Binding-site contacts:
Ligand atom F37 contacts residue THR200 of chain 1.A at 3.1 Å.
Ligand atom C33 contacts residue VAL199 of chain 1.A at 3.7 Å (hydrophobic).
Ligand atom F16 contacts residue ILE112 of chain 1.A at 3.4 Å.
Ligand atom C36 contacts residue PHE370 of chain 1.A at 3.8 Å (hydrophobic).
Ligand atom C27 contacts residue ILE181 of chain 1.A at 3.8 Å (hydrophobic).
Ligand atom O28 contacts residue TRP183 of chain 1.A at 2.7 Å (h-bond).
Ligand atom O28 contacts residue ILE181 of chain 1.A at 3.4 Å.
Ligand atom C07 contacts residue PHE370 of chain 1.A at 3.5 Å (hydrophobic).
Ligand atom C01 contacts residue ASN108 of chain 1.A at 3.3 Å.
Ligand atom C03 contacts residue PRO111 of chain 1.A at 3.9 Å (hydrophobic).
Ligand atom C32 contacts residue HIS196 of chain 1.A at 3.9 Å.
Ligand atom C08 contacts residue PRO111 of chain 1.A at 3.7 Å (hydrophobic).
Ligand atom C35 contacts residue HIS196 of chain 1.A at 3.6 Å.
Ligand atom C19 contacts residue PHE374 of chain 1.A at 3.7 Å (hydrophobic).
Ligand atom F37 contacts residue HIS371 of chain 1.A at 3.7 Å.
Ligand atom C06 contacts residue TRP367 of chain 1.A at 3.7 Å (hydrophobic).
Ligand atom F10 contacts residue PRO111 of chain 1.A at 3.7 Å.
Ligand atom F15 contacts residue VAL115 of chain 1.A at 3.4 Å.
Ligand atom C05 contacts residue PHE370 of chain 1.A at 3.8 Å (hydrophobic).
Ligand atom C08 contacts residue PHE370 of chain 1.A at 3.8 Å (hydrophobic).
Ligand atom F15 contacts residue TRP367 of chain 1.A at 3.2 Å.
Ligand atom C36 contacts residue PHE374 of chain 1.A at 3.6 Å (hydrophobic).
Ligand atom F14 contacts residue PHE370 of chain 1.A at 3.7 Å.
Ligand atom N29 contacts residue TYR195 of chain 1.A at 3.7 Å.
Ligand atom C36 contacts residue HIS196 of chain 1.A at 3.6 Å.
Ligand atom C06 contacts residue PRO111 of chain 1.A at 3.7 Å (hydrophobic).
Ligand atom F12 contacts residue TRP367 of chain 1.A at 3.3 Å.
Ligand atom O23 contacts residue PHE374 of chain 1.A at 3.8 Å.
Ligand atom O28 contacts residue GLU192 of chain 1.A at 3.2 Å.
Ligand atom C07 contacts residue PRO111 of chain 1.A at 3.6 Å (hydrophobic).
Ligand atom F16 contacts residue PRO111 of chain 1.A at 3.5 Å.
Ligand atom C27 contacts residue TRP183 of chain 1.A at 3.9 Å (hydrophobic).
Ligand atom C35 contacts residue PHE370 of chain 1.A at 3.8 Å (hydrophobic).
Ligand atom C06 contacts residue PHE370 of chain 1.A at 3.6 Å (hydrophobic).
Ligand atom C24 contacts residue HIS196 of chain 1.A at 3.5 Å.
Ligand atom N29 contacts residue ILE181 of chain 1.A at 3.8 Å.
Ligand atom F11 contacts residue PHE370 of chain 1.A at 3.4 Å.
Ligand atom C05 contacts residue PRO111 of chain 1.A at 3.9 Å (hydrophobic).
Ligand atom N26 contacts residue GLU192 of chain 1.A at 3.8 Å.
Ligand atom F37 contacts residue VAL199 of chain 1.A at 3.5 Å.

Sequence of chain 1.A:
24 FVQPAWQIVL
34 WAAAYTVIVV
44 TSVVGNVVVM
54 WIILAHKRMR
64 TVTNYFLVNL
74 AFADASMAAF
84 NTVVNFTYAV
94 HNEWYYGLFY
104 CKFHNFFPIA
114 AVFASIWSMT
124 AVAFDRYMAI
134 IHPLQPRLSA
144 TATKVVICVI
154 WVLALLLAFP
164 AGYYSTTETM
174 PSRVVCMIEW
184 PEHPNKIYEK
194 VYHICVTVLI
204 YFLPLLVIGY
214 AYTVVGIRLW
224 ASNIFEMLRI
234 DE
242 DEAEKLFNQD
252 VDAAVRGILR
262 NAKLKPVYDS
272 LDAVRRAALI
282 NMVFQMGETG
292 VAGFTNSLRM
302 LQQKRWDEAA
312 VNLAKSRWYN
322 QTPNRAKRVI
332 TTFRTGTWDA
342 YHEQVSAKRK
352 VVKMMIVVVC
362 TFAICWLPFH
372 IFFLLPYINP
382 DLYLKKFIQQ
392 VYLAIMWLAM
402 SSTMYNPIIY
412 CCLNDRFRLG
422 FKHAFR

A protein and the small-molecule ligand that binds it are described below.
Small molecule (SMILES): C[C@@H](O[C@H]1OCCN(Cc2nc(=O)[nH][nH]2)[C@H]1c1ccc(F)cc1)c1cc(C(F)(F)F)cc(C(F)(F)F)c1